Sequence of chain 1.C:
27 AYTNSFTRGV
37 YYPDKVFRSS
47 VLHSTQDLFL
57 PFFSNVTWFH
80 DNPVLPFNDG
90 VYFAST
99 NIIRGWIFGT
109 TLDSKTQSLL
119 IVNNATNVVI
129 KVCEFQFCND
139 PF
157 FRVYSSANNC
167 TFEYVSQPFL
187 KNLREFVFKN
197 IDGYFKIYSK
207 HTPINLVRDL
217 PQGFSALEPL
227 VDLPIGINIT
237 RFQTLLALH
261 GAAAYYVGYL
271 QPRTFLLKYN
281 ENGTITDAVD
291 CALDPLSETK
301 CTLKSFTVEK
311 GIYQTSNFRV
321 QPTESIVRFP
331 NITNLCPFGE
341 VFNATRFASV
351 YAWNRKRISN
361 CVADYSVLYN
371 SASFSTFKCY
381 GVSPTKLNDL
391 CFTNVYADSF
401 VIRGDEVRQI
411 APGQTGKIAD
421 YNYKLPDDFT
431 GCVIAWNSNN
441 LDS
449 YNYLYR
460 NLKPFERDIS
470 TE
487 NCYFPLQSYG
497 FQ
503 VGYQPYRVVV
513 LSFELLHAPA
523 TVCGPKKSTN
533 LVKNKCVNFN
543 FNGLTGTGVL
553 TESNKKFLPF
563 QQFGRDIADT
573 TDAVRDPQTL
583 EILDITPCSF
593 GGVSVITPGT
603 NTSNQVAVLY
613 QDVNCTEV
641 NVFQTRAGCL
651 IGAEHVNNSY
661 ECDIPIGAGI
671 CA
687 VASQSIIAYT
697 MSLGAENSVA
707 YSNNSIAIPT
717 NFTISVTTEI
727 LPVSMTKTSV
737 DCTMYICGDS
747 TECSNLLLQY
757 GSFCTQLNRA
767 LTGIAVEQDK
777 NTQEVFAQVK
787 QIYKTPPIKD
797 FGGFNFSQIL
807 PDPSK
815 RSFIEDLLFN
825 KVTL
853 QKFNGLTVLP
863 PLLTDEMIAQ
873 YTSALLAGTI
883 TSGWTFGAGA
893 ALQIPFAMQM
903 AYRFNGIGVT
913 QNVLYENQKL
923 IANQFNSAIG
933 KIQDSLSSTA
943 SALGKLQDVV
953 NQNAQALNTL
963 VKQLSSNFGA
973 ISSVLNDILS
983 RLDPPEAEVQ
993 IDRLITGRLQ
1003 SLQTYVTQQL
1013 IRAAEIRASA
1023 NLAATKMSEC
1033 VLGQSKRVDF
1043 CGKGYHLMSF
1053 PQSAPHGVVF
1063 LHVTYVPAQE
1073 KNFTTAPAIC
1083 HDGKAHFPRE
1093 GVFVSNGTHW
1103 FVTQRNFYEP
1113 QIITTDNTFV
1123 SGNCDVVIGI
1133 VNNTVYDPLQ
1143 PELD

A protein and the small-molecule ligand that binds it are described below.
Small molecule (SMILES): CC(=O)N[C@H]1[C@H](O[C@H]2[C@H](O)[C@@H](NC(C)=O)CO[C@@H]2CO)O[C@H](CO)[C@@H](O)[C@@H]1O

Binding-site contacts:
Ligand atom C4 contacts residue ASN717 of chain 1.C at 4.2 Å.
Ligand atom N2 contacts residue ASN717 of chain 1.C at 2.8 Å (h-bond).
Ligand atom C7 contacts residue ASN717 of chain 1.C at 3.9 Å.
Ligand atom C8 contacts residue LEU922 of chain 1.C at 3.7 Å (hydrophobic).
Ligand atom C2 contacts residue ASN717 of chain 1.C at 2.4 Å.
Ligand atom O5 contacts residue GLN1071 of chain 1.C at 4.4 Å.
Ligand atom C3 contacts residue ASN717 of chain 1.C at 3.8 Å.
Ligand atom C3 contacts residue LEU922 of chain 1.C at 4.4 Å (hydrophobic).
Ligand atom C1 contacts residue ASN717 of chain 1.C at 1.4 Å.
Ligand atom C5 contacts residue ASN717 of chain 1.C at 3.7 Å.
Ligand atom C7 contacts residue LEU922 of chain 1.C at 4.0 Å (hydrophobic).
Ligand atom O7 contacts residue LEU922 of chain 1.C at 4.2 Å.
Ligand atom O5 contacts residue ASN717 of chain 1.C at 2.4 Å (h-bond).
Ligand atom O4 contacts residue LEU922 of chain 1.C at 4.3 Å.